The protein below binds the small molecule below.
Small molecule (SMILES): CC(=O)N[C@H]1[C@H](O[C@H]2[C@H](O)[C@@H](NC(C)=O)CO[C@@H]2CO)O[C@H](CO)[C@@H](O[C@H]2O[C@H](CO)[C@@H](O)[C@H](O)[C@@H]2O)[C@@H]1O

Sequence of chain 1.C:
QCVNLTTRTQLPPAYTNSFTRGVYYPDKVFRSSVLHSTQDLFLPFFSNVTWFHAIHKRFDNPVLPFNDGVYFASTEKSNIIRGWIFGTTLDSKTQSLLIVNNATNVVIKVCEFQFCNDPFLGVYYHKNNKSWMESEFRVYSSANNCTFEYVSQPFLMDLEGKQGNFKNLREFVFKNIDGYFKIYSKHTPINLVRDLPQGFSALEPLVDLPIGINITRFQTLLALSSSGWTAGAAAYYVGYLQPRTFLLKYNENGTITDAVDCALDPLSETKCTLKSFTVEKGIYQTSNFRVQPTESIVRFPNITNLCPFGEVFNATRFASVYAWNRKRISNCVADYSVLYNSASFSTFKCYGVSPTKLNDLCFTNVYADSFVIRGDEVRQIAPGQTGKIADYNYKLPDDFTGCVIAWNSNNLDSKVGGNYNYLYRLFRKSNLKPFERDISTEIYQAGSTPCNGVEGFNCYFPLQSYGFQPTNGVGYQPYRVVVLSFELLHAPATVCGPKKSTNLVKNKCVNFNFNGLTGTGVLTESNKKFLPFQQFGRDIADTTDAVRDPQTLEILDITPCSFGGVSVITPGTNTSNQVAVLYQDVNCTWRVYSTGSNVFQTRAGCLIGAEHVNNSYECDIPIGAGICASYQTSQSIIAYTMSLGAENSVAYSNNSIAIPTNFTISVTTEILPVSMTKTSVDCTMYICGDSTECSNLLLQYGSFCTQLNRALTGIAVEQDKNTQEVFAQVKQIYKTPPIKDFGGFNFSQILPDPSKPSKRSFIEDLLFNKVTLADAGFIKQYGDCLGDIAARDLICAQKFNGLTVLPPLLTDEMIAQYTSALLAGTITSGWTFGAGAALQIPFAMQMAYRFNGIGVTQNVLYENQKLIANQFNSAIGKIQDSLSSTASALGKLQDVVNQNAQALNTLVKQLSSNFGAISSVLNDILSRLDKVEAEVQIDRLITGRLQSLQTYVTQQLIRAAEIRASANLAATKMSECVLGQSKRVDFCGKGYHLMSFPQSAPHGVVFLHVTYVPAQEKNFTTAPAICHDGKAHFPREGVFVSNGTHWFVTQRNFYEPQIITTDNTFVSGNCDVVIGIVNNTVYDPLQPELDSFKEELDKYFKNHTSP

Binding-site contacts:
Ligand atom C8 contacts residue GLU169 of chain 1.C at 4.4 Å.
Ligand atom C5 contacts residue ASN122 of chain 1.C at 3.6 Å.
Ligand atom C2 contacts residue ASN122 of chain 1.C at 2.5 Å.
Ligand atom C1 contacts residue THR124 of chain 1.C at 3.4 Å.
Ligand atom C7 contacts residue GLU154 of chain 1.C at 4.3 Å.
Ligand atom C3 contacts residue ASN122 of chain 1.C at 3.8 Å.
Ligand atom O3 contacts residue THR124 of chain 1.C at 4.3 Å.
Ligand atom N2 contacts residue ASN122 of chain 1.C at 2.9 Å (h-bond).
Ligand atom C2 contacts residue THR124 of chain 1.C at 3.4 Å.
Ligand atom C8 contacts residue GLU154 of chain 1.C at 3.8 Å.
Ligand atom C8 contacts residue ALA123 of chain 1.C at 4.0 Å (hydrophobic).
Ligand atom C1 contacts residue ASN125 of chain 1.C at 3.8 Å.
Ligand atom O7 contacts residue GLU154 of chain 1.C at 4.4 Å.
Ligand atom C1 contacts residue ASN122 of chain 1.C at 1.4 Å.
Ligand atom O5 contacts residue ASN122 of chain 1.C at 2.3 Å (h-bond).
Ligand atom C6 contacts residue VAL171 of chain 1.C at 4.4 Å (hydrophobic).
Ligand atom C7 contacts residue THR124 of chain 1.C at 3.7 Å.
Ligand atom C4 contacts residue ASN122 of chain 1.C at 4.2 Å.
Ligand atom C5 contacts residue ASN125 of chain 1.C at 3.7 Å.
Ligand atom C6 contacts residue ASN125 of chain 1.C at 4.4 Å.
Ligand atom N2 contacts residue THR124 of chain 1.C at 2.7 Å (h-bond).
Ligand atom O6 contacts residue ASN125 of chain 1.C at 4.2 Å.
Ligand atom C7 contacts residue ASN122 of chain 1.C at 3.3 Å.
Ligand atom O7 contacts residue ASN122 of chain 1.C at 3.4 Å (h-bond).
Ligand atom O6 contacts residue VAL171 of chain 1.C at 3.7 Å.
Ligand atom C3 contacts residue THR124 of chain 1.C at 3.5 Å.
Ligand atom C8 contacts residue ASN122 of chain 1.C at 4.5 Å.
Ligand atom O6 contacts residue VAL127 of chain 1.C at 3.2 Å.
Ligand atom O5 contacts residue ASN125 of chain 1.C at 3.9 Å.
Ligand atom C8 contacts residue VAL171 of chain 1.C at 3.6 Å (hydrophobic).
Ligand atom C8 contacts residue THR124 of chain 1.C at 3.8 Å.